Binding-site contacts:
Ligand atom C1 contacts residue ASN161 of chain 1.B at 1.4 Å.
Ligand atom O7 contacts residue THR160 of chain 1.B at 3.9 Å.
Ligand atom C2 contacts residue ASN161 of chain 1.B at 2.5 Å.
Ligand atom C7 contacts residue ASN161 of chain 1.B at 3.5 Å.
Ligand atom O7 contacts residue GLY158 of chain 1.B at 3.6 Å (h-bond).
Ligand atom C4 contacts residue ASN161 of chain 1.B at 4.2 Å.
Ligand atom O7 contacts residue ASN161 of chain 1.B at 3.7 Å.
Ligand atom C3 contacts residue ASN161 of chain 1.B at 3.8 Å.
Ligand atom O5 contacts residue ASN161 of chain 1.B at 2.4 Å (h-bond).
Ligand atom C6 contacts residue ASN161 of chain 1.B at 4.2 Å.
Ligand atom C5 contacts residue ASN161 of chain 1.B at 3.6 Å.
Ligand atom N2 contacts residue ASN161 of chain 1.B at 2.9 Å (h-bond).
Ligand atom O6 contacts residue ASN161 of chain 1.B at 3.5 Å (h-bond).

Sequence of chain 1.B:
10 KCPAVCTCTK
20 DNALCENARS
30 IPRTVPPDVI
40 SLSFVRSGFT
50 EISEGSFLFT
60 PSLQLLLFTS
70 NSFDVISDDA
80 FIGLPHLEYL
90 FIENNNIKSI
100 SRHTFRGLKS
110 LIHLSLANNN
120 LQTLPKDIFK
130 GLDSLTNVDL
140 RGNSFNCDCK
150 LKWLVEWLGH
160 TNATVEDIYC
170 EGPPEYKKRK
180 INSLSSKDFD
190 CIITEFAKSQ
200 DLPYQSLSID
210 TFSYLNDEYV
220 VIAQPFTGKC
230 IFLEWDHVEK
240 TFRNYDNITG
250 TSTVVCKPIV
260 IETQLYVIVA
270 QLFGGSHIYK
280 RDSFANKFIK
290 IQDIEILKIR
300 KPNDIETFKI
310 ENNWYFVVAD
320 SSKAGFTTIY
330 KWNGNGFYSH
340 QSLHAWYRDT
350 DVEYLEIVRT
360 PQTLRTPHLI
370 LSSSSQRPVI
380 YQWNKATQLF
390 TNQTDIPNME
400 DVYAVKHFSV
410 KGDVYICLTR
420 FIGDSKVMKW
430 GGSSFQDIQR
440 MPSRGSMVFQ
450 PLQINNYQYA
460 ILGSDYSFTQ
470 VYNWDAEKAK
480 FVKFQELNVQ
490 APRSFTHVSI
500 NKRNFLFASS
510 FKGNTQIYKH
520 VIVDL

A small-molecule ligand and the protein it binds are described below.
Small molecule (SMILES): CC(=O)N[C@@H]1[C@@H](O)[C@H](O)[C@@H](CO)O[C@H]1O